Binding-site contacts:
Ligand atom C8 contacts residue PHE59 of chain 1.B at 4.5 Å (hydrophobic).
Ligand atom O5 contacts residue TYR28 of chain 1.B at 3.5 Å.
Ligand atom C1 contacts residue TYR28 of chain 1.B at 4.5 Å (hydrophobic).
Ligand atom C7 contacts residue ASN61 of chain 1.B at 3.4 Å.
Ligand atom C1 contacts residue ASN61 of chain 1.B at 1.4 Å.
Ligand atom O6 contacts residue TYR28 of chain 1.B at 3.5 Å.
Ligand atom O7 contacts residue ASN61 of chain 1.B at 3.2 Å (h-bond).
Ligand atom C5 contacts residue TYR28 of chain 1.B at 4.4 Å (hydrophobic).
Ligand atom C3 contacts residue ASN61 of chain 1.B at 3.8 Å.
Ligand atom N2 contacts residue ASN61 of chain 1.B at 3.0 Å (h-bond).
Ligand atom C2 contacts residue ASN61 of chain 1.B at 2.5 Å.
Ligand atom C5 contacts residue ASN61 of chain 1.B at 3.7 Å.
Ligand atom C6 contacts residue TYR28 of chain 1.B at 4.1 Å (hydrophobic).
Ligand atom O5 contacts residue ASN61 of chain 1.B at 2.3 Å (h-bond).
Ligand atom C4 contacts residue ASN61 of chain 1.B at 4.2 Å.

A protein and the small-molecule ligand that binds it are described below.
Small molecule (SMILES): CC(=O)N[C@@H]1[C@@H](O)[C@H](O)[C@@H](CO)O[C@H]1O

Sequence of chain 1.B:
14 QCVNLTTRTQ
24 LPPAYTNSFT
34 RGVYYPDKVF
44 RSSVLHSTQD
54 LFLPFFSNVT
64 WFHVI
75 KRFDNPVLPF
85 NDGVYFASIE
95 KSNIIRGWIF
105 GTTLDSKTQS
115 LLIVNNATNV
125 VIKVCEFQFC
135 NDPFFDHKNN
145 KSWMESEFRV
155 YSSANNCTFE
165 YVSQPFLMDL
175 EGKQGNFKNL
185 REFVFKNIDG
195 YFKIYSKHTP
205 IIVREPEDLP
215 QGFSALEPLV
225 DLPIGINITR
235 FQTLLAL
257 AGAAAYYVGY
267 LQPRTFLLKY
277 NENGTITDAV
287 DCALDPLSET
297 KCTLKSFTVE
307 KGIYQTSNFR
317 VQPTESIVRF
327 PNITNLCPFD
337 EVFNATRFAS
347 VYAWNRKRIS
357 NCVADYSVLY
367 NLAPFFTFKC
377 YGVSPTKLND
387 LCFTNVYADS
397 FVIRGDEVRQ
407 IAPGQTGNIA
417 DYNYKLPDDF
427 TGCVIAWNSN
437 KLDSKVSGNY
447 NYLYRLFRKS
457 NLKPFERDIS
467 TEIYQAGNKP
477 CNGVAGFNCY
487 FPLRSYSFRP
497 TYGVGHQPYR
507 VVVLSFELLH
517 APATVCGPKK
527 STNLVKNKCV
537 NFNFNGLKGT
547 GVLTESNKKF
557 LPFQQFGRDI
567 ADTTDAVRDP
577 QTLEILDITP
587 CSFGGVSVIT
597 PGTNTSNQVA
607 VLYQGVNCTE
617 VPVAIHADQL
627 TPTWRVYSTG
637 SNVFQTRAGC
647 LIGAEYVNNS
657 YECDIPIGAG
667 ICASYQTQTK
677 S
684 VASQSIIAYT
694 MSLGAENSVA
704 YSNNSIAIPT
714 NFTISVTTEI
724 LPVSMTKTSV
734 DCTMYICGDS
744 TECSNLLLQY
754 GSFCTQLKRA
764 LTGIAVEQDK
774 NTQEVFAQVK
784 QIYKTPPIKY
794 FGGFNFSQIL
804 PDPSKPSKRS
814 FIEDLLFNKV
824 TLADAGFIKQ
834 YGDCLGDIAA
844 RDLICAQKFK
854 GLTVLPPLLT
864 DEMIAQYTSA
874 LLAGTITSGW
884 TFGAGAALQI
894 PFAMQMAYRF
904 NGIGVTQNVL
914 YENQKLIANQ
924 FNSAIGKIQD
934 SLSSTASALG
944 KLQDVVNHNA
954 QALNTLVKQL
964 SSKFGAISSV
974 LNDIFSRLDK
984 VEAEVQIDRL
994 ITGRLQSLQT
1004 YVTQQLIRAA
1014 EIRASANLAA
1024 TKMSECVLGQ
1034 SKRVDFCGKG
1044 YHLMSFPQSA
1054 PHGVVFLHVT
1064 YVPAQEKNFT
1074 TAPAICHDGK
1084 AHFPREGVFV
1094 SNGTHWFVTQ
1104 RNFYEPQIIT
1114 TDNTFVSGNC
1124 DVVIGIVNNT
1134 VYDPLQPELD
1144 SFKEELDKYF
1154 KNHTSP